Binding-site contacts:
Ligand atom N2 contacts residue ASN173 of chain 1.A at 3.0 Å (h-bond).
Ligand atom C4 contacts residue ASN173 of chain 1.A at 4.2 Å.
Ligand atom O6 contacts residue ILE154 of chain 1.A at 3.3 Å (h-bond).
Ligand atom C1 contacts residue ASN173 of chain 1.A at 1.4 Å.
Ligand atom O4 contacts residue GLN212 of chain 1.A at 3.8 Å.
Ligand atom O5 contacts residue GLU153 of chain 1.A at 3.4 Å.
Ligand atom O7 contacts residue ASN173 of chain 1.A at 4.4 Å.
Ligand atom N2 contacts residue LYS174 of chain 1.A at 4.4 Å.
Ligand atom C6 contacts residue ILE154 of chain 1.A at 4.3 Å (hydrophobic).
Ligand atom C7 contacts residue ASN173 of chain 1.A at 3.5 Å.
Ligand atom O5 contacts residue ILE154 of chain 1.A at 3.5 Å (h-bond).
Ligand atom O3 contacts residue GLN212 of chain 1.A at 4.1 Å.
Ligand atom O5 contacts residue ASN173 of chain 1.A at 2.4 Å (h-bond).
Ligand atom C1 contacts residue GLU152 of chain 1.A at 3.7 Å.
Ligand atom O6 contacts residue GLU153 of chain 1.A at 3.5 Å.
Ligand atom C5 contacts residue GLN212 of chain 1.A at 4.2 Å.
Ligand atom C2 contacts residue ASN173 of chain 1.A at 2.5 Å.
Ligand atom C8 contacts residue GLU152 of chain 1.A at 3.7 Å.
Ligand atom C2 contacts residue GLU152 of chain 1.A at 4.1 Å.
Ligand atom C2 contacts residue GLN212 of chain 1.A at 4.4 Å.
Ligand atom O5 contacts residue GLU152 of chain 1.A at 3.9 Å.
Ligand atom C5 contacts residue GLU153 of chain 1.A at 4.5 Å.
Ligand atom C5 contacts residue ILE154 of chain 1.A at 4.4 Å (hydrophobic).
Ligand atom C1 contacts residue GLU153 of chain 1.A at 4.1 Å.
Ligand atom C5 contacts residue ASN173 of chain 1.A at 3.7 Å.
Ligand atom O7 contacts residue LYS174 of chain 1.A at 3.8 Å.
Ligand atom C1 contacts residue ILE154 of chain 1.A at 4.2 Å (hydrophobic).
Ligand atom C8 contacts residue ASN173 of chain 1.A at 3.5 Å.
Ligand atom C4 contacts residue GLN212 of chain 1.A at 4.0 Å.
Ligand atom C3 contacts residue GLN212 of chain 1.A at 3.5 Å.
Ligand atom C6 contacts residue GLU153 of chain 1.A at 3.9 Å.
Ligand atom C3 contacts residue ASN173 of chain 1.A at 3.8 Å.
Ligand atom C1 contacts residue GLN212 of chain 1.A at 4.4 Å.
Ligand atom O6 contacts residue LYS216 of chain 1.A at 3.8 Å.

Sequence of chain 1.A:
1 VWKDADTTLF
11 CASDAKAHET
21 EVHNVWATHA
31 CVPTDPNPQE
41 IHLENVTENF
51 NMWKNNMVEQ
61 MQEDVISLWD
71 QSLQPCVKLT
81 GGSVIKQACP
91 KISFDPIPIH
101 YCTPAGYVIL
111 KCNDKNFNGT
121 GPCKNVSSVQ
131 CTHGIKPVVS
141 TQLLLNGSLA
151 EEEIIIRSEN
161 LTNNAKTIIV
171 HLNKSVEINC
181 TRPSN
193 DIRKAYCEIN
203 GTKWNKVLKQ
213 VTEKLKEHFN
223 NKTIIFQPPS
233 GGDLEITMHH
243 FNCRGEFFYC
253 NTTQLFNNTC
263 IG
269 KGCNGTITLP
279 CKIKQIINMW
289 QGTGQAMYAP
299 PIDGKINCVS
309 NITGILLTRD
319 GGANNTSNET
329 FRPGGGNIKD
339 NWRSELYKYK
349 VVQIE

This small molecule binds to this protein.
Small molecule (SMILES): CC(=O)N[C@@H]1[C@@H](O)[C@H](O)[C@@H](CO)O[C@H]1O